Sequence of chain 1.A:
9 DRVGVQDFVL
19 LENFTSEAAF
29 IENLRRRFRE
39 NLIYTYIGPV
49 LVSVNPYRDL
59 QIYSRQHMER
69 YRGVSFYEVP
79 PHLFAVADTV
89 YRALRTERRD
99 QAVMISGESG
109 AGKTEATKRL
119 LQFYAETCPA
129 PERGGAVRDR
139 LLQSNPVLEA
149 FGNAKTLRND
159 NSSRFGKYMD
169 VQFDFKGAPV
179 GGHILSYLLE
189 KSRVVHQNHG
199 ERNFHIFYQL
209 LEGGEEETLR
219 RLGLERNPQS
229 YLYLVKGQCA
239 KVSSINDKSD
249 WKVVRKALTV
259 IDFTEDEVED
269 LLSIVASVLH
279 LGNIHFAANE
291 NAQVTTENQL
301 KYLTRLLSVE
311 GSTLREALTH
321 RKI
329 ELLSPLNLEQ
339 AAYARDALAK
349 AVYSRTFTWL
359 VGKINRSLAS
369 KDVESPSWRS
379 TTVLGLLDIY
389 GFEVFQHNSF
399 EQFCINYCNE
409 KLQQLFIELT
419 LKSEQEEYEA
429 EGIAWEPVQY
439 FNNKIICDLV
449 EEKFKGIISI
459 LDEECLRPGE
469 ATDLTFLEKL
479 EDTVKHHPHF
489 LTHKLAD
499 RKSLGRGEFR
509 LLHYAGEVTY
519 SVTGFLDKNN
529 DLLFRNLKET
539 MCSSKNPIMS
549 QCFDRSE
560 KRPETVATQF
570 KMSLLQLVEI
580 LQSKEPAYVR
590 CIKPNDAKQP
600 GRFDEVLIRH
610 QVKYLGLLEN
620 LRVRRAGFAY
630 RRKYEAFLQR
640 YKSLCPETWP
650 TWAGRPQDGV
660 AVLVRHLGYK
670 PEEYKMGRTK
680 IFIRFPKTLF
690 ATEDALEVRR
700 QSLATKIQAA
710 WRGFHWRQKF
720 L

Binding-site contacts:
Ligand atom O3B contacts residue GLY108 of chain 1.A at 2.9 Å (h-bond).
Ligand atom O3A contacts residue GLY108 of chain 1.A at 3.6 Å.
Ligand atom C4 contacts residue ASN53 of chain 1.A at 3.5 Å.
Ligand atom O4G contacts residue TYR388 of chain 1.A at 3.3 Å.
Ligand atom O1G contacts residue LYS111 of chain 1.A at 2.8 Å (salt-bridge).
Ligand atom O1B contacts residue THR112 of chain 1.A at 3.0 Å (h-bond).
Ligand atom O2B contacts residue LYS111 of chain 1.A at 2.2 Å (salt-bridge).
Ligand atom PB contacts residue LYS111 of chain 1.A at 3.5 Å.
Ligand atom O2G contacts residue MG1 of chain 1.E at 2.0 Å.
Ligand atom O4' contacts residue ASN53 of chain 1.A at 2.9 Å (h-bond).
Ligand atom O1A contacts residue GLY110 of chain 1.A at 3.1 Å.
Ligand atom O2A contacts residue THR112 of chain 1.A at 3.6 Å.
Ligand atom N7 contacts residue GLU113 of chain 1.A at 3.6 Å.
Ligand atom PB contacts residue MG1 of chain 1.E at 3.5 Å.
Ligand atom O2G contacts residue SER161 of chain 1.A at 2.8 Å (h-bond).
Ligand atom O3B contacts residue ASN157 of chain 1.A at 3.2 Å (h-bond).
Ligand atom C1' contacts residue ASN53 of chain 1.A at 3.5 Å.
Ligand atom O1A contacts residue LYS111 of chain 1.A at 3.4 Å (salt-bridge).
Ligand atom O1G contacts residue TYR388 of chain 1.A at 3.4 Å.
Ligand atom C8 contacts residue ASN53 of chain 1.A at 3.2 Å.
Ligand atom C2 contacts residue ARG56 of chain 1.A at 3.2 Å.
Ligand atom C8 contacts residue GLU113 of chain 1.A at 3.6 Å.
Ligand atom O2A contacts residue ASN159 of chain 1.A at 3.4 Å (h-bond).
Ligand atom C5' contacts residue ASN157 of chain 1.A at 3.4 Å.
Ligand atom O4G contacts residue SER160 of chain 1.A at 3.4 Å (h-bond).
Ligand atom O2B contacts residue GLY110 of chain 1.A at 3.3 Å (h-bond).
Ligand atom O3G contacts residue SER160 of chain 1.A at 3.0 Å (h-bond).
Ligand atom O2A contacts residue ASN157 of chain 1.A at 3.0 Å (h-bond).
Ligand atom O1A contacts residue GLU113 of chain 1.A at 2.8 Å (salt-bridge).
Ligand atom N9 contacts residue ASN53 of chain 1.A at 3.1 Å (h-bond).
Ligand atom O1B contacts residue MG1 of chain 1.E at 2.2 Å.
Ligand atom O1G contacts residue GLY389 of chain 1.A at 2.4 Å (h-bond).
Ligand atom O1A contacts residue THR112 of chain 1.A at 2.9 Å (h-bond).
Ligand atom O3G contacts residue SER107 of chain 1.A at 2.4 Å (h-bond).
Ligand atom O2A contacts residue MG1 of chain 1.E at 3.5 Å.
Ligand atom O3G contacts residue ASN157 of chain 1.A at 3.5 Å.
Ligand atom O3A contacts residue GLY110 of chain 1.A at 3.0 Å (h-bond).
Ligand atom N6 contacts residue TYR61 of chain 1.A at 2.8 Å (h-bond).
Ligand atom O4G contacts residue SER161 of chain 1.A at 2.9 Å (h-bond).
Ligand atom O2B contacts residue GLU106 of chain 1.A at 3.6 Å (salt-bridge).

This protein binds this small molecule.
Small molecule (SMILES): Nc1ncnc2c1ncn2[C@@H]1O[C@H](CO[P](=O)(O)O[P](=O)(O)O[V](=O)(O)(O)O)[C@@H](O)[C@H]1O